Sequence of chain 1.B:
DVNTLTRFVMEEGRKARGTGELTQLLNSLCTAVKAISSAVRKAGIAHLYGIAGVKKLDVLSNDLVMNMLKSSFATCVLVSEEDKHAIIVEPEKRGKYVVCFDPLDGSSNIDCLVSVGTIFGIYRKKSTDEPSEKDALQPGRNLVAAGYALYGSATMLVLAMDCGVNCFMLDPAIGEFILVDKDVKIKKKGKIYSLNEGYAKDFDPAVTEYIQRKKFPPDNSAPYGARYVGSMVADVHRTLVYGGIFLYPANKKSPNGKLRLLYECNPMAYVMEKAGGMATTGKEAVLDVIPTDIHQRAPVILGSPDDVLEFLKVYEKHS

Sequence of chain 1.A:
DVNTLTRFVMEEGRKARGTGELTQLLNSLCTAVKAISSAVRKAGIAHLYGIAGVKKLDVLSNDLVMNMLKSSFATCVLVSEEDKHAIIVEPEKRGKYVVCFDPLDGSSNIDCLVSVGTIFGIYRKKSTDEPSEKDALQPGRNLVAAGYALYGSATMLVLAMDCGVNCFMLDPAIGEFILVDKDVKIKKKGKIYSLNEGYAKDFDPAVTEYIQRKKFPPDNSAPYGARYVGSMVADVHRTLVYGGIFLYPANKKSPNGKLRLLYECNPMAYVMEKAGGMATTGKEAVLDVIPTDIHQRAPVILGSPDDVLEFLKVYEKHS

Binding-site contacts:
Ligand atom O6P contacts residue ARG244 of chain 1.B at 3.6 Å.
Ligand atom O3 contacts residue MET249 of chain 1.A at 2.9 Å (h-bond).
Ligand atom C6 contacts residue LYS275 of chain 1.A at 3.7 Å.
Ligand atom O2P contacts residue MG1 of chain 1.H at 2.9 Å.
Ligand atom O1P contacts residue SER125 of chain 1.A at 3.5 Å (h-bond).
Ligand atom C1 contacts residue GLU281 of chain 1.A at 3.3 Å.
Ligand atom O1 contacts residue GLU281 of chain 1.A at 3.3 Å (salt-bridge).
Ligand atom O6P contacts residue TYR245 of chain 1.A at 3.0 Å (h-bond).
Ligand atom C2 contacts residue LYS275 of chain 1.A at 3.4 Å.
Ligand atom O1 contacts residue GLY123 of chain 1.A at 3.5 Å (h-bond).
Ligand atom O2P contacts residue ASP122 of chain 1.A at 3.5 Å.
Ligand atom O3P contacts residue MG1 of chain 1.G at 2.5 Å.
Ligand atom P1 contacts residue ASP122 of chain 1.A at 3.5 Å.
Ligand atom C4 contacts residue GLY247 of chain 1.A at 3.3 Å.
Ligand atom O3P contacts residue GLU281 of chain 1.A at 3.7 Å.
Ligand atom C1 contacts residue ASP122 of chain 1.A at 3.6 Å.
Ligand atom P1 contacts residue GLY123 of chain 1.A at 3.6 Å.
Ligand atom O5 contacts residue LYS275 of chain 1.A at 2.5 Å (salt-bridge).
Ligand atom O3 contacts residue ASP122 of chain 1.A at 3.0 Å (salt-bridge).
Ligand atom O6 contacts residue TYR265 of chain 1.A at 3.2 Å.
Ligand atom O5P contacts residue TYR265 of chain 1.A at 2.5 Å (h-bond).
Ligand atom O1 contacts residue ASP122 of chain 1.A at 2.7 Å (salt-bridge).
Ligand atom O2P contacts residue SER124 of chain 1.A at 3.1 Å (h-bond).
Ligand atom P1 contacts residue MG1 of chain 1.G at 3.4 Å.
Ligand atom C5 contacts residue LYS275 of chain 1.A at 3.6 Å.
Ligand atom C6 contacts residue TYR245 of chain 1.A at 3.6 Å (hydrophobic).
Ligand atom O4P contacts residue ARG244 of chain 1.B at 2.8 Å (salt-bridge).
Ligand atom O5P contacts residue TYR216 of chain 1.A at 3.0 Å (h-bond).
Ligand atom P2 contacts residue TYR265 of chain 1.A at 3.4 Å.
Ligand atom O3P contacts residue ASP119 of chain 1.A at 3.5 Å (salt-bridge).
Ligand atom O3P contacts residue MG1 of chain 1.H at 2.4 Å.
Ligand atom O2P contacts residue GLY123 of chain 1.A at 2.6 Å (h-bond).
Ligand atom O1 contacts residue MG1 of chain 1.G at 3.2 Å.
Ligand atom O3 contacts residue SER248 of chain 1.A at 3.6 Å.
Ligand atom P1 contacts residue MG1 of chain 1.H at 3.2 Å.
Ligand atom O4 contacts residue MET249 of chain 1.A at 3.6 Å.
Ligand atom O6 contacts residue LYS275 of chain 1.A at 3.1 Å (salt-bridge).
Ligand atom C5 contacts residue TYR265 of chain 1.A at 3.7 Å (hydrophobic).
Ligand atom O6P contacts residue ASN213 of chain 1.A at 2.8 Å (h-bond).
Ligand atom O3P contacts residue ASP122 of chain 1.A at 3.5 Å (salt-bridge).

This protein binds this small molecule.
Small molecule (SMILES): O=P(O)(O)OC[C@H]1O[C@](O)(COP(=O)(O)O)[C@@H](O)[C@@H]1O